Sequence of chain 1.G:
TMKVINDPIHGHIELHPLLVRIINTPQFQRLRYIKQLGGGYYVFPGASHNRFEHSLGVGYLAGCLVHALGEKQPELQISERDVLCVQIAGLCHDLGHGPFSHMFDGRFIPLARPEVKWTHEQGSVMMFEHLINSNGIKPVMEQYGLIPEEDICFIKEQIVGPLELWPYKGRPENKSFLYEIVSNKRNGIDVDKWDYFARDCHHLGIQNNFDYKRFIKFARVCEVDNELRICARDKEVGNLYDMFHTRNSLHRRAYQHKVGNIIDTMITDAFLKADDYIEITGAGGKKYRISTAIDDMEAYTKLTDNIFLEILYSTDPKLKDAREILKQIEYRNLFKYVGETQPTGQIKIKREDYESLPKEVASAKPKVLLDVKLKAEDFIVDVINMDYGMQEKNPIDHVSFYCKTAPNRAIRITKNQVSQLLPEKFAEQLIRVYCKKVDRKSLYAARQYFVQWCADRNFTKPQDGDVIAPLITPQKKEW

Binding-site contacts:
Ligand atom C1 contacts residue VAL50 of chain 1.H at 3.4 Å (hydrophobic).
Ligand atom C5 contacts residue ARG345 of chain 1.H at 3.3 Å.
Ligand atom O3 contacts residue XG41 of chain 1.DB at 2.5 Å (h-bond).
Ligand atom N2 contacts residue ARG345 of chain 1.H at 3.4 Å (salt-bridge).
Ligand atom O9 contacts residue XG41 of chain 1.DB at 2.6 Å (h-bond).
Ligand atom C2 contacts residue ASN31 of chain 1.G at 3.4 Å.
Ligand atom P1 contacts residue MG1 of chain 1.QB at 3.5 Å.
Ligand atom N3 contacts residue TYR49 of chain 1.H at 3.4 Å (h-bond).
Ligand atom O6 contacts residue PHE59 of chain 1.G at 3.2 Å.
Ligand atom N1 contacts residue ASN31 of chain 1.G at 2.8 Å (h-bond).
Ligand atom O12 contacts residue MG1 of chain 1.QB at 2.0 Å.
Ligand atom O2 contacts residue ILE12 of chain 1.G at 3.3 Å.
Ligand atom O2 contacts residue XG41 of chain 1.DB at 3.5 Å.
Ligand atom O9 contacts residue MG1 of chain 1.QB at 2.1 Å.
Ligand atom P2 contacts residue MG1 of chain 1.QB at 3.3 Å.
Ligand atom O6 contacts residue GLN36 of chain 1.G at 2.8 Å (h-bond).
Ligand atom C2 contacts residue ARG345 of chain 1.H at 3.4 Å.
Ligand atom O7 contacts residue VAL272 of chain 1.H at 3.5 Å.
Ligand atom O9 contacts residue LYS10 of chain 1.G at 3.3 Å (salt-bridge).
Ligand atom O12 contacts residue XG41 of chain 1.DB at 2.2 Å (h-bond).
Ligand atom O11 contacts residue VAL272 of chain 1.H at 3.3 Å.
Ligand atom P1 contacts residue LYS10 of chain 1.G at 3.4 Å.
Ligand atom O14 contacts residue XG41 of chain 1.DB at 3.0 Å (h-bond).
Ligand atom O14 contacts residue MG1 of chain 1.QB at 2.2 Å.
Ligand atom O6 contacts residue ARG39 of chain 1.G at 3.0 Å (salt-bridge).
Ligand atom C8 contacts residue XG41 of chain 1.DB at 3.3 Å.
Ligand atom N3 contacts residue ARG39 of chain 1.G at 3.0 Å (salt-bridge).
Ligand atom O13 contacts residue LYS417 of chain 1.E at 3.3 Å (salt-bridge).
Ligand atom C4 contacts residue XG41 of chain 1.DB at 3.4 Å.
Ligand atom O2 contacts residue VAL11 of chain 1.G at 2.6 Å (h-bond).
Ligand atom C10 contacts residue TYR49 of chain 1.H at 3.2 Å (hydrophobic).
Ligand atom O4 contacts residue ARG345 of chain 1.H at 3.1 Å (salt-bridge).
Ligand atom O8 contacts residue ARG345 of chain 1.H at 3.4 Å (salt-bridge).
Ligand atom O5 contacts residue ARG345 of chain 1.H at 3.2 Å (salt-bridge).
Ligand atom C10 contacts residue ILE12 of chain 1.G at 3.5 Å (hydrophobic).
Ligand atom O1 contacts residue LYS10 of chain 1.G at 2.8 Å (salt-bridge).
Ligand atom O3 contacts residue MG1 of chain 1.QB at 3.4 Å.
Ligand atom O1 contacts residue ASN31 of chain 1.G at 2.9 Å (h-bond).
Ligand atom C10 contacts residue VAL50 of chain 1.H at 3.3 Å (hydrophobic).
Ligand atom O8 contacts residue LYS10 of chain 1.G at 2.7 Å (salt-bridge).

Sequence of chain 1.E:
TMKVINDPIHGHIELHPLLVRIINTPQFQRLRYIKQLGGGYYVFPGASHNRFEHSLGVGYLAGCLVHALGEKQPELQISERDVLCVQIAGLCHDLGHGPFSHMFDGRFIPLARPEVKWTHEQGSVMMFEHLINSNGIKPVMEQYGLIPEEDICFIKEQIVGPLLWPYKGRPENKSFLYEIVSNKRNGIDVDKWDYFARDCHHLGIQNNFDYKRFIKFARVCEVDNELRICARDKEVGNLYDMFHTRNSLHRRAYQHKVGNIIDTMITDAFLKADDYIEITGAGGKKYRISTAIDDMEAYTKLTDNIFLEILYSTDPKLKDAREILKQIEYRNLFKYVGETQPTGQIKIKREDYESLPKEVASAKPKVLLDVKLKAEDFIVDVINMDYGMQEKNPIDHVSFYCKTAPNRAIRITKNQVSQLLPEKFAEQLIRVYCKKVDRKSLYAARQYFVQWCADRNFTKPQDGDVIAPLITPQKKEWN

Sequence of chain 1.H:
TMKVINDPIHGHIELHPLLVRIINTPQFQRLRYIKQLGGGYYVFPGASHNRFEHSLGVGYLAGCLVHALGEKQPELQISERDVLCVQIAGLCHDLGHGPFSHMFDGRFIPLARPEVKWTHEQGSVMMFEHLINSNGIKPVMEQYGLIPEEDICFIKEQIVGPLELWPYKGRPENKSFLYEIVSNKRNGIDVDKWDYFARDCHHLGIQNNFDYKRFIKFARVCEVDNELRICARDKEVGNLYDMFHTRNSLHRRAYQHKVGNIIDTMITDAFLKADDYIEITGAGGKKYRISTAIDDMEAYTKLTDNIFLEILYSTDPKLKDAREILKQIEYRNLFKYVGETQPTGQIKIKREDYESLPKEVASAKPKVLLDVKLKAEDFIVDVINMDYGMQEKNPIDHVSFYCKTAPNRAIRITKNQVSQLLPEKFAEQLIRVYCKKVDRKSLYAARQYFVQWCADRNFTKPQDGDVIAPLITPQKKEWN

A protein and the small-molecule ligand that binds it are described below.
Small molecule (SMILES): O=c1[nH]c(=O)c2ncn([C@@H]3O[C@H](COP(=O)(O)OP(=O)(O)OP(=O)(O)O)[C@@H](O)[C@H]3O)c2[nH]1